Binding-site contacts:
Ligand atom CD contacts residue HIS277 of chain 8.V at 3.9 Å.
Ligand atom CG2 contacts residue ASN281 of chain 8.V at 3.6 Å.
Ligand atom CG contacts residue HIS277 of chain 8.V at 3.8 Å.
Ligand atom CB contacts residue TYR238 of chain 8.V at 3.6 Å (hydrophobic).
Ligand atom C contacts residue ASN227 of chain 8.V at 3.5 Å.
Ligand atom C contacts residue THR235 of chain 8.V at 3.6 Å.
Ligand atom CG contacts residue LYS234 of chain 8.V at 3.3 Å.
Ligand atom CG1 contacts residue VAL280 of chain 8.V at 4.0 Å (hydrophobic).
Ligand atom CA contacts residue ASN227 of chain 8.V at 3.7 Å.
Ligand atom CG2 contacts residue PHE278 of chain 8.V at 3.7 Å (hydrophobic).
Ligand atom C contacts residue THR235 of chain 8.V at 3.6 Å.
Ligand atom CG contacts residue ASP233 of chain 8.V at 3.0 Å.
Ligand atom O contacts residue TYR94 of chain 8.V at 2.9 Å.
Ligand atom CD1 contacts residue TYR91 of chain 8.V at 3.9 Å (hydrophobic).
Ligand atom CD contacts residue TYR273 of chain 8.V at 3.3 Å (hydrophobic).
Ligand atom O contacts residue THR235 of chain 8.V at 3.1 Å (h-bond).
Ligand atom CG2 contacts residue HIS277 of chain 8.V at 3.3 Å.
Ligand atom C contacts residue ASN281 of chain 8.V at 3.8 Å.
Ligand atom CG1 contacts residue TYR94 of chain 8.V at 3.8 Å (hydrophobic).
Ligand atom C contacts residue THR235 of chain 8.V at 3.6 Å.
Ligand atom CB contacts residue ASP233 of chain 8.V at 3.0 Å.
Ligand atom O contacts residue THR235 of chain 8.V at 3.0 Å (h-bond).
Ligand atom CB contacts residue LEU286 of chain 8.V at 3.9 Å (hydrophobic).
Ligand atom O contacts residue LEU286 of chain 8.V at 3.2 Å.
Ligand atom CA contacts residue THR235 of chain 8.V at 3.6 Å.
Ligand atom CG contacts residue TYR273 of chain 8.V at 3.6 Å (hydrophobic).
Ligand atom O contacts residue HIS277 of chain 8.V at 3.4 Å.
Ligand atom O contacts residue ASN281 of chain 8.V at 2.6 Å (h-bond).
Ligand atom N contacts residue TYR273 of chain 8.V at 3.9 Å.
Ligand atom O contacts residue ASN227 of chain 8.V at 3.6 Å.
Ligand atom C contacts residue TYR94 of chain 8.V at 4.0 Å (hydrophobic).
Ligand atom C contacts residue LEU286 of chain 8.V at 3.8 Å (hydrophobic).
Ligand atom O contacts residue LYS234 of chain 8.V at 3.6 Å.
Ligand atom N contacts residue ASN227 of chain 8.V at 3.0 Å (h-bond).
Ligand atom N contacts residue THR235 of chain 8.V at 3.9 Å.
Ligand atom CG2 contacts residue GLU236 of chain 8.V at 3.3 Å.
Ligand atom CD1 contacts residue TYR94 of chain 8.V at 3.5 Å (hydrophobic).
Ligand atom CG2 contacts residue LEU286 of chain 8.V at 3.7 Å (hydrophobic).
Ligand atom N contacts residue THR235 of chain 8.V at 3.5 Å (h-bond).
Ligand atom CB contacts residue HIS277 of chain 8.V at 3.7 Å.

A small-molecule ligand and the protein it binds are described below.
Small molecule (SMILES): CC[C@H](C)[C@H](NC(=O)[C@H](CO)NC(=O)[C@H](CCCN=C(N)N)NC(=O)[C@@H](NC(=O)[C@@H]1CCCN1C(=O)[C@@H]1CCCN1C(=O)[C@H](C)N)C(C)C)C(=O)N[C@H](C=O)Cc1ccc(O)cc1

Sequence of chain 8.V:
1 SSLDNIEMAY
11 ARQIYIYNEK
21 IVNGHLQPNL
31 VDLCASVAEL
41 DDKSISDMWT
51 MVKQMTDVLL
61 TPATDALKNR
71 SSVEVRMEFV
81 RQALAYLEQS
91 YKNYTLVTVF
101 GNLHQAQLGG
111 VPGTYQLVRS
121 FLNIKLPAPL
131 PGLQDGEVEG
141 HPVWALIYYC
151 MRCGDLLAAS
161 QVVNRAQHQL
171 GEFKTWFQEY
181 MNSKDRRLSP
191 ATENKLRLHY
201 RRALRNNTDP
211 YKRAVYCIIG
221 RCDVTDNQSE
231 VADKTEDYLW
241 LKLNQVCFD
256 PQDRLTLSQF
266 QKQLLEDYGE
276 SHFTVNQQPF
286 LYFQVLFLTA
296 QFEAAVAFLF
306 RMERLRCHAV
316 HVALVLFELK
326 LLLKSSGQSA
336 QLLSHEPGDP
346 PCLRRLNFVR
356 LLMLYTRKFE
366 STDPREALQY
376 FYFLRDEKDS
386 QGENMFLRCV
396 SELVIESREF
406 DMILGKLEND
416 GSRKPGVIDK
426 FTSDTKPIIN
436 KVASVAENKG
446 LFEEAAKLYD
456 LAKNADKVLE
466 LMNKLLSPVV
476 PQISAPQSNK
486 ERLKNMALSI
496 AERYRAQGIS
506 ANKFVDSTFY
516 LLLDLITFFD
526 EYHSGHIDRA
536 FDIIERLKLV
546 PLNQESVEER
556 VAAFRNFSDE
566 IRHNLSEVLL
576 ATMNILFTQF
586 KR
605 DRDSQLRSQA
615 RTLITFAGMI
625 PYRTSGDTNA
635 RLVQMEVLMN